The protein below binds the small molecule below.
Small molecule (SMILES): CC(=O)N[C@@H]1[C@@H](O)[C@H](O)[C@@H](CO)O[C@H]1O

Binding-site contacts:
Ligand atom C6 contacts residue THR88 of chain 1.C at 4.4 Å.
Ligand atom C1 contacts residue ASN86 of chain 1.C at 1.5 Å.
Ligand atom N2 contacts residue ASN86 of chain 1.C at 3.1 Å (h-bond).
Ligand atom C2 contacts residue ASN86 of chain 1.C at 2.6 Å.
Ligand atom O7 contacts residue ASN86 of chain 1.C at 3.4 Å (h-bond).
Ligand atom C3 contacts residue ASN86 of chain 1.C at 3.9 Å.
Ligand atom C8 contacts residue ASN86 of chain 1.C at 3.7 Å.
Ligand atom C7 contacts residue ASN86 of chain 1.C at 3.1 Å.
Ligand atom C4 contacts residue ASN86 of chain 1.C at 4.2 Å.
Ligand atom C6 contacts residue ASN86 of chain 1.C at 4.3 Å.
Ligand atom O5 contacts residue ASN86 of chain 1.C at 2.3 Å (h-bond).
Ligand atom C5 contacts residue ASN86 of chain 1.C at 3.6 Å.

Sequence of chain 1.C:
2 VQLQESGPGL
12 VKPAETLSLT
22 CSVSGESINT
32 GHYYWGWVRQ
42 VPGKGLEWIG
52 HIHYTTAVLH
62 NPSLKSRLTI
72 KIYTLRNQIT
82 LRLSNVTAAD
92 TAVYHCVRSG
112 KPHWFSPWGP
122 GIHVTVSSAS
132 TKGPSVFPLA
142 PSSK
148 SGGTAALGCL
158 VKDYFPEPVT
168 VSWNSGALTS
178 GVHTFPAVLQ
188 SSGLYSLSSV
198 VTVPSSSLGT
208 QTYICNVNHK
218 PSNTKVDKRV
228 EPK